The small molecule below binds the protein below.
Small molecule (SMILES): Nc1ncnc2c1ncn2[C@@H]1O[C@H](COP(=O)(O)OC(=O)CCCCCC(=O)O)[C@@H](O)[C@H]1O

Binding-site contacts:
Ligand atom O5' contacts residue PPV1 of chain 1.D at 2.9 Å (h-bond).
Ligand atom C2 contacts residue VAL145 of chain 1.A at 3.1 Å (hydrophobic).
Ligand atom OAC contacts residue SER195 of chain 1.A at 3.4 Å (h-bond).
Ligand atom N3 contacts residue ALA126 of chain 1.A at 3.3 Å (h-bond).
Ligand atom N3 contacts residue GLY125 of chain 1.A at 3.2 Å.
Ligand atom O5' contacts residue ARG228 of chain 1.A at 3.3 Å (salt-bridge).
Ligand atom CAL contacts residue TYR212 of chain 1.A at 3.3 Å (hydrophobic).
Ligand atom OAD contacts residue SER195 of chain 1.A at 2.8 Å (h-bond).
Ligand atom N6 contacts residue VAL147 of chain 1.A at 3.0 Å (h-bond).
Ligand atom OAB contacts residue TYR212 of chain 1.A at 2.7 Å (h-bond).
Ligand atom N6 contacts residue GLU32 of chain 1.A at 3.1 Å (salt-bridge).
Ligand atom OAB contacts residue ARG214 of chain 1.A at 3.0 Å (salt-bridge).
Ligand atom O3' contacts residue ASP196 of chain 1.A at 2.8 Å (salt-bridge).
Ligand atom N6 contacts residue ARG146 of chain 1.A at 3.2 Å (salt-bridge).
Ligand atom C2 contacts residue ALA126 of chain 1.A at 3.5 Å (hydrophobic).
Ligand atom PBG contacts residue MG1 of chain 1.F at 3.3 Å.
Ligand atom OAD contacts residue ASP197 of chain 1.A at 3.4 Å (salt-bridge).
Ligand atom C2' contacts residue ARG124 of chain 1.A at 3.4 Å.
Ligand atom OAE contacts residue TYR200 of chain 1.A at 2.4 Å (h-bond).
Ligand atom OAC contacts residue ARG171 of chain 1.A at 2.8 Å (salt-bridge).
Ligand atom OAD contacts residue ASP196 of chain 1.A at 2.8 Å (salt-bridge).
Ligand atom OAD contacts residue MG1 of chain 1.F at 2.4 Å.
Ligand atom OAD contacts residue PPV1 of chain 1.D at 3.2 Å (h-bond).
Ligand atom C8 contacts residue ARG146 of chain 1.A at 3.4 Å.
Ligand atom C5' contacts residue PPV1 of chain 1.D at 3.3 Å.
Ligand atom O4' contacts residue ARG228 of chain 1.A at 2.9 Å (salt-bridge).
Ligand atom C5 contacts residue ARG146 of chain 1.A at 3.3 Å.
Ligand atom OAH contacts residue MG1 of chain 1.E at 2.5 Å.
Ligand atom OAE contacts residue ARG214 of chain 1.A at 2.9 Å (salt-bridge).
Ligand atom C3' contacts residue PPV1 of chain 1.D at 3.2 Å.
Ligand atom CAK contacts residue THR202 of chain 1.A at 3.4 Å.
Ligand atom C2' contacts residue GLY125 of chain 1.A at 3.4 Å.
Ligand atom O2' contacts residue GLY125 of chain 1.A at 2.7 Å (h-bond).
Ligand atom C6 contacts residue ARG146 of chain 1.A at 3.4 Å.
Ligand atom N1 contacts residue VAL147 of chain 1.A at 2.8 Å (h-bond).
Ligand atom N7 contacts residue ARG146 of chain 1.A at 2.9 Å (salt-bridge).
Ligand atom C8 contacts residue PPV1 of chain 1.D at 3.4 Å.
Ligand atom OAH contacts residue PPV1 of chain 1.D at 2.6 Å (h-bond).
Ligand atom O2' contacts residue VAL123 of chain 1.A at 3.0 Å (h-bond).
Ligand atom PBG contacts residue PPV1 of chain 1.D at 2.9 Å.

Sequence of chain 1.A:
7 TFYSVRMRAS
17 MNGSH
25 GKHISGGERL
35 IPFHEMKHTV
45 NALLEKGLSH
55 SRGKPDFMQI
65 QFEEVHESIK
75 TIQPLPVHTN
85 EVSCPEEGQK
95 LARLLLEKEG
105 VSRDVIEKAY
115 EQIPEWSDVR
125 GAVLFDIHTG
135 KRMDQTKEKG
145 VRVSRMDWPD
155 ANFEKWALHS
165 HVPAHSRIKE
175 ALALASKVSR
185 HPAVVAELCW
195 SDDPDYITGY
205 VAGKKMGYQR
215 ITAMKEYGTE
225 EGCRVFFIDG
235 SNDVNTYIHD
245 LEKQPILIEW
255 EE